This protein binds this small molecule.
Small molecule (SMILES): CC(=O)N[C@@H]1[C@@H](O)[C@H](O)[C@@H](CO)O[C@H]1O

Sequence of chain 1.D:
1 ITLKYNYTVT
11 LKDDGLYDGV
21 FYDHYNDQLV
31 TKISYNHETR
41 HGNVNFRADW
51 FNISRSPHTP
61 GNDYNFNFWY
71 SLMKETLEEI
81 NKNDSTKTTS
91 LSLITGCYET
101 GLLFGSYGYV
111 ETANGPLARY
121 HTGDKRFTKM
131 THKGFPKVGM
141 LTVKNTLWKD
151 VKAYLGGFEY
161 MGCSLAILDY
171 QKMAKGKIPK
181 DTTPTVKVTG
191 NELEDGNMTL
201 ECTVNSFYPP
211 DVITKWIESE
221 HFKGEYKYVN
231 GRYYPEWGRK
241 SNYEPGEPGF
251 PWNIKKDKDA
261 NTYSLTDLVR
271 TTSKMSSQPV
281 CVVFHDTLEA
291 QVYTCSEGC

Binding-site contacts:
Ligand atom C2 contacts residue ASN6 of chain 1.D at 2.4 Å.
Ligand atom O7 contacts residue LYS4 of chain 1.D at 2.9 Å (salt-bridge).
Ligand atom C1 contacts residue THR8 of chain 1.D at 3.6 Å.
Ligand atom O5 contacts residue THR8 of chain 1.D at 3.6 Å.
Ligand atom C4 contacts residue ASN6 of chain 1.D at 4.3 Å.
Ligand atom C7 contacts residue LYS4 of chain 1.D at 3.8 Å.
Ligand atom C7 contacts residue ILE94 of chain 1.D at 4.0 Å (hydrophobic).
Ligand atom C8 contacts residue GLU111 of chain 1.D at 4.2 Å.
Ligand atom C8 contacts residue ILE94 of chain 1.D at 4.0 Å (hydrophobic).
Ligand atom O6 contacts residue TYR22 of chain 1.D at 3.0 Å.
Ligand atom C6 contacts residue THR8 of chain 1.D at 4.4 Å.
Ligand atom N2 contacts residue GLU111 of chain 1.D at 4.2 Å.
Ligand atom C7 contacts residue ASN6 of chain 1.D at 3.2 Å.
Ligand atom O5 contacts residue ASN6 of chain 1.D at 2.4 Å (h-bond).
Ligand atom O7 contacts residue ASN6 of chain 1.D at 3.0 Å (h-bond).
Ligand atom C1 contacts residue ASN6 of chain 1.D at 1.5 Å.
Ligand atom C6 contacts residue TYR22 of chain 1.D at 4.1 Å (hydrophobic).
Ligand atom O5 contacts residue TYR22 of chain 1.D at 4.1 Å.
Ligand atom N2 contacts residue ILE94 of chain 1.D at 4.0 Å.
Ligand atom N2 contacts residue ASN6 of chain 1.D at 2.8 Å (h-bond).
Ligand atom C8 contacts residue LYS4 of chain 1.D at 4.0 Å.
Ligand atom C3 contacts residue ASN6 of chain 1.D at 3.8 Å.
Ligand atom C6 contacts residue VAL20 of chain 1.D at 4.4 Å (hydrophobic).
Ligand atom C5 contacts residue ASN6 of chain 1.D at 3.7 Å.
Ligand atom C5 contacts residue THR8 of chain 1.D at 3.9 Å.